Binding-site contacts:
Ligand atom O2' contacts residue 9SO1 of chain 1.E at 2.9 Å (h-bond).
Ligand atom OP2 contacts residue HIS35 of chain 1.A at 2.8 Å (h-bond).
Ligand atom OP2 contacts residue ARG136 of chain 1.A at 3.0 Å (salt-bridge).
Ligand atom O4 contacts residue ARG135 of chain 1.A at 2.9 Å (salt-bridge).
Ligand atom N9 contacts residue ARG83 of chain 1.A at 3.6 Å (salt-bridge).
Ligand atom O4 contacts residue HIS35 of chain 1.A at 3.7 Å.
Ligand atom O3' contacts residue ARG34 of chain 1.A at 2.9 Å (salt-bridge).
Ligand atom O4' contacts residue LYS27 of chain 1.A at 3.3 Å.
Ligand atom OP1 contacts residue ARG136 of chain 1.A at 2.9 Å (salt-bridge).
Ligand atom C4 contacts residue HIS35 of chain 1.A at 3.6 Å.
Ligand atom O2' contacts residue ARG83 of chain 1.A at 3.1 Å (salt-bridge).
Ligand atom C4 contacts residue ARG83 of chain 1.A at 3.4 Å.
Ligand atom O2 contacts residue HIS35 of chain 1.A at 3.7 Å.
Ligand atom C2 contacts residue HIS35 of chain 1.A at 3.4 Å.
Ligand atom N1 contacts residue HIS35 of chain 1.A at 3.4 Å.
Ligand atom OP1 contacts residue ARG154 of chain 1.A at 3.5 Å.
Ligand atom O6 contacts residue VAL23 of chain 1.A at 3.6 Å.
Ligand atom C2 contacts residue ARG83 of chain 1.A at 3.6 Å.
Ligand atom N3 contacts residue HIS35 of chain 1.A at 3.4 Å.
Ligand atom C8 contacts residue SER26 of chain 1.A at 3.4 Å.
Ligand atom C5 contacts residue HIS35 of chain 1.A at 3.4 Å.
Ligand atom OP2 contacts residue LYS27 of chain 1.A at 3.2 Å (salt-bridge).
Ligand atom P contacts residue ARG34 of chain 1.A at 3.5 Å.
Ligand atom C8 contacts residue ARG83 of chain 1.A at 3.5 Å.
Ligand atom N7 contacts residue ARG83 of chain 1.A at 3.6 Å.
Ligand atom O4' contacts residue HIS35 of chain 1.A at 3.3 Å.
Ligand atom O2' contacts residue ARG34 of chain 1.A at 2.9 Å (salt-bridge).
Ligand atom C4 contacts residue ARG135 of chain 1.A at 3.4 Å.
Ligand atom OP2 contacts residue ARG34 of chain 1.A at 2.9 Å (salt-bridge).
Ligand atom C6 contacts residue ARG83 of chain 1.A at 3.6 Å.
Ligand atom C2' contacts residue 9SO1 of chain 1.E at 3.5 Å.
Ligand atom C4' contacts residue LYS27 of chain 1.A at 3.5 Å.
Ligand atom O2 contacts residue HIS36 of chain 1.A at 3.1 Å.
Ligand atom O4' contacts residue GLY31 of chain 1.A at 3.4 Å.
Ligand atom C6 contacts residue HIS35 of chain 1.A at 3.4 Å.
Ligand atom N7 contacts residue SER26 of chain 1.A at 2.7 Å (h-bond).
Ligand atom O5' contacts residue LYS27 of chain 1.A at 3.5 Å.
Ligand atom N3 contacts residue ARG83 of chain 1.A at 3.4 Å (salt-bridge).
Ligand atom N9 contacts residue LYS27 of chain 1.A at 3.7 Å.
Ligand atom C5 contacts residue ARG83 of chain 1.A at 3.4 Å.

Sequence of chain 1.A:
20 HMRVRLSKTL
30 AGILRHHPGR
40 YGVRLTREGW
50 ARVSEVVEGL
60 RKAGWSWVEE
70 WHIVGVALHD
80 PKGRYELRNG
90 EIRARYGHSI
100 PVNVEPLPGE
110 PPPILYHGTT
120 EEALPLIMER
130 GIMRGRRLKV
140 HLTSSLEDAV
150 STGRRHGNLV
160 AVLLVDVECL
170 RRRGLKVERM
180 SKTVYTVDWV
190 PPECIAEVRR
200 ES

This small molecule binds to this protein.
Small molecule (SMILES): Nc1nc(=O)c2ncn([C@@H]3O[C@H](COP(=O)(O)O)[C@@H](O[P](=O)(O)OC[C@H]4O[C@@H](n5ccc(=O)[nH]c5=O)[C@H](O)[C@@H]4OP(=O)(O)O)[C@H]3O)c2[nH]1